Binding-site contacts:
Ligand atom O5 contacts residue ASN11 of chain 2.A at 2.3 Å (h-bond).
Ligand atom C4 contacts residue ASN11 of chain 2.A at 4.2 Å.
Ligand atom O3 contacts residue ASN10 of chain 2.A at 3.5 Å (h-bond).
Ligand atom C3 contacts residue GLY104 of chain 2.C at 3.2 Å.
Ligand atom C2 contacts residue GLY104 of chain 2.C at 3.4 Å.
Ligand atom O3 contacts residue GLY104 of chain 2.C at 2.2 Å (h-bond).
Ligand atom N2 contacts residue ASN11 of chain 2.A at 2.9 Å (h-bond).
Ligand atom O6 contacts residue ASN11 of chain 2.A at 4.5 Å.
Ligand atom C3 contacts residue ASN11 of chain 2.A at 3.8 Å.
Ligand atom O5 contacts residue TYR106 of chain 2.C at 4.4 Å.
Ligand atom C2 contacts residue ASN11 of chain 2.A at 2.5 Å.
Ligand atom O2 contacts residue TYR106 of chain 2.C at 3.4 Å.
Ligand atom O4 contacts residue GLY104 of chain 2.C at 3.0 Å.
Ligand atom O3 contacts residue ILE105 of chain 2.C at 4.3 Å.
Ligand atom C1 contacts residue ASN11 of chain 2.A at 1.4 Å.
Ligand atom C1 contacts residue TYR106 of chain 2.C at 3.6 Å (hydrophobic).
Ligand atom C5 contacts residue ASN10 of chain 2.A at 4.5 Å.
Ligand atom C7 contacts residue ASN11 of chain 2.A at 3.5 Å.
Ligand atom O2 contacts residue GLY104 of chain 2.C at 3.9 Å.
Ligand atom O3 contacts residue HIS8 of chain 2.A at 3.4 Å.
Ligand atom O7 contacts residue ASN11 of chain 2.A at 3.5 Å (h-bond).
Ligand atom C2 contacts residue TYR106 of chain 2.C at 3.8 Å (hydrophobic).
Ligand atom C3 contacts residue HIS8 of chain 2.A at 4.4 Å.
Ligand atom C4 contacts residue ASN10 of chain 2.A at 3.6 Å.
Ligand atom C5 contacts residue ASN11 of chain 2.A at 4.3 Å.
Ligand atom C4 contacts residue GLY104 of chain 2.C at 3.6 Å.
Ligand atom C5 contacts residue ASN11 of chain 2.A at 3.6 Å.
Ligand atom C3 contacts residue ASN10 of chain 2.A at 3.7 Å.

A small-molecule ligand and the protein it binds are described below.
Small molecule (SMILES): CC(=O)N[C@H]1CO[C@H](CO[C@@H]2O[C@@H](C)[C@@H](O)[C@@H](O)[C@@H]2O)[C@@H](O)[C@@H]1O

Sequence of chain 2.A:
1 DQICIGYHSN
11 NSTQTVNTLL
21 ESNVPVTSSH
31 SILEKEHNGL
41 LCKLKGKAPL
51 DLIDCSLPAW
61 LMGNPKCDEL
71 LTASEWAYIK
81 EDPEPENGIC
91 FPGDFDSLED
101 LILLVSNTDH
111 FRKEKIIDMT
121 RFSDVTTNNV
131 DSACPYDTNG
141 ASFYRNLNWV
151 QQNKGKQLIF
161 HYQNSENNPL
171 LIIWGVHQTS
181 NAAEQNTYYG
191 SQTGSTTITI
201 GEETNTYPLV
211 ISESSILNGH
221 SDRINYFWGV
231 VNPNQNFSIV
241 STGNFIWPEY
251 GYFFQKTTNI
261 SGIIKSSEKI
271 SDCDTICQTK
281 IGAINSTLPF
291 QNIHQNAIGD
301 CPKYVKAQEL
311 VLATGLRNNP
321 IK

Sequence of chain 2.C:
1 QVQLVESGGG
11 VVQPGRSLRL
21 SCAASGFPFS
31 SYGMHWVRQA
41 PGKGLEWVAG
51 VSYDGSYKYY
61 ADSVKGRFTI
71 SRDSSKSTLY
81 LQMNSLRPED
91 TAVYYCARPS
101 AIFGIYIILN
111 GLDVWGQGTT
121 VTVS